The small molecule below binds the protein below.
Small molecule (SMILES): NCC(=O)N[C@@H]1O[C@H](COP(=O)([O-])[O-])[C@@H](O)[C@H]1O

Sequence of chain 1.A:
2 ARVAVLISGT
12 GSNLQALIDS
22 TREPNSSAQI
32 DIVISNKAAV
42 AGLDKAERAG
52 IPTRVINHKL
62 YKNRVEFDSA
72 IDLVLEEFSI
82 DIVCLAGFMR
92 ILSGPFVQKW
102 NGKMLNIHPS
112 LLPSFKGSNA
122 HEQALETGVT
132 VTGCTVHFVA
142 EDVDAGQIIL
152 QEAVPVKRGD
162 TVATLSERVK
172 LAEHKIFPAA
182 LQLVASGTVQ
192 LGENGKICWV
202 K

Binding-site contacts:
Ligand atom O17 contacts residue SER13 of chain 1.A at 2.6 Å (h-bond).
Ligand atom O18 contacts residue GLY12 of chain 1.A at 2.8 Å (h-bond).
Ligand atom O6 contacts residue GLU174 of chain 1.A at 2.8 Å (salt-bridge).
Ligand atom O18 contacts residue THR11 of chain 1.A at 3.6 Å.
Ligand atom O8 contacts residue PRO110 of chain 1.A at 3.3 Å.
Ligand atom O4 contacts residue GLY88 of chain 1.A at 4.0 Å.
Ligand atom C21 contacts residue MET90 of chain 1.A at 3.6 Å (hydrophobic).
Ligand atom C23 contacts residue ILE108 of chain 1.A at 4.0 Å (hydrophobic).
Ligand atom O8 contacts residue GLU174 of chain 1.A at 2.8 Å (salt-bridge).
Ligand atom N19 contacts residue ILE108 of chain 1.A at 3.8 Å.
Ligand atom N19 contacts residue MET90 of chain 1.A at 4.0 Å.
Ligand atom C2 contacts residue GLU174 of chain 1.A at 3.2 Å.
Ligand atom O22 contacts residue PRO110 of chain 1.A at 3.4 Å.
Ligand atom C21 contacts residue PRO110 of chain 1.A at 3.6 Å (hydrophobic).
Ligand atom O6 contacts residue LYS171 of chain 1.A at 3.8 Å.
Ligand atom O18 contacts residue SER13 of chain 1.A at 3.9 Å.
Ligand atom P15 contacts residue SER13 of chain 1.A at 3.5 Å.
Ligand atom C23 contacts residue G711 of chain 1.C at 4.0 Å.
Ligand atom P15 contacts residue ASN14 of chain 1.A at 4.0 Å.
Ligand atom C1 contacts residue ASN14 of chain 1.A at 3.8 Å.
Ligand atom O16 contacts residue ASN14 of chain 1.A at 3.0 Å (h-bond).
Ligand atom O8 contacts residue ILE108 of chain 1.A at 3.8 Å.
Ligand atom O17 contacts residue ASN14 of chain 1.A at 3.9 Å.
Ligand atom P15 contacts residue LYS171 of chain 1.A at 4.0 Å.
Ligand atom C1 contacts residue GLU174 of chain 1.A at 3.1 Å.
Ligand atom C23 contacts residue MET90 of chain 1.A at 3.6 Å (hydrophobic).
Ligand atom N24 contacts residue G711 of chain 1.C at 3.2 Å.
Ligand atom P15 contacts residue GLY12 of chain 1.A at 3.6 Å.
Ligand atom O17 contacts residue THR11 of chain 1.A at 3.8 Å.
Ligand atom O22 contacts residue MET90 of chain 1.A at 3.9 Å.
Ligand atom O17 contacts residue GLY12 of chain 1.A at 3.5 Å (h-bond).
Ligand atom N24 contacts residue HIS109 of chain 1.A at 3.3 Å (h-bond).
Ligand atom O16 contacts residue SER13 of chain 1.A at 3.6 Å (h-bond).
Ligand atom O12 contacts residue LYS171 of chain 1.A at 3.4 Å.
Ligand atom N24 contacts residue GLY118 of chain 1.A at 3.6 Å.
Ligand atom O8 contacts residue HIS109 of chain 1.A at 4.0 Å.
Ligand atom N19 contacts residue PRO110 of chain 1.A at 3.9 Å.
Ligand atom C10 contacts residue GLY88 of chain 1.A at 3.6 Å.
Ligand atom O17 contacts residue LYS171 of chain 1.A at 3.2 Å (salt-bridge).
Ligand atom C3 contacts residue PRO110 of chain 1.A at 3.9 Å (hydrophobic).